A protein and the small-molecule ligand that binds it are described below.
Small molecule (SMILES): Cc1cc(CCCOc2c(C)cc(-n3nnc(C)n3)cc2C)on1

Sequence of chain 30.A:
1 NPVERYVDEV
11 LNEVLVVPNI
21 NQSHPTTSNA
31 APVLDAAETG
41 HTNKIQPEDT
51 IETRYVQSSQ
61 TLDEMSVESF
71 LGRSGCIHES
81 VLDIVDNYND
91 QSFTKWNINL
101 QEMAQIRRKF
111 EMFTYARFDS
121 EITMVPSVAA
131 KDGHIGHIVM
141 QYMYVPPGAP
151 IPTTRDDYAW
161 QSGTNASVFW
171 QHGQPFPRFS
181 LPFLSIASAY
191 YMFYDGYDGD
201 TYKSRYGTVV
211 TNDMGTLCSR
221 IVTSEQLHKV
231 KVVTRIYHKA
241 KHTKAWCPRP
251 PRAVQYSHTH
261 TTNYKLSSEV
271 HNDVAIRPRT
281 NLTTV

Binding-site contacts:
Ligand atom C3C contacts residue LEU181 of chain 30.A at 4.0 Å (hydrophobic).
Ligand atom O1 contacts residue MET214 of chain 30.A at 3.2 Å.
Ligand atom N2 contacts residue LEU100 of chain 30.A at 3.8 Å.
Ligand atom N2A contacts residue PHE179 of chain 30.A at 3.3 Å.
Ligand atom C4A contacts residue PHE179 of chain 30.A at 3.5 Å (hydrophobic).
Ligand atom CM4 contacts residue TYR142 of chain 30.A at 3.9 Å (hydrophobic).
Ligand atom C6B contacts residue LEU181 of chain 30.A at 3.5 Å (hydrophobic).
Ligand atom C1B contacts residue ILE98 of chain 30.A at 3.6 Å (hydrophobic).
Ligand atom N1A contacts residue LEU217 of chain 30.A at 3.4 Å.
Ligand atom CM4 contacts residue ALA166 of chain 30.A at 3.1 Å (hydrophobic).
Ligand atom CM4 contacts residue TYR144 of chain 30.A at 3.8 Å (hydrophobic).
Ligand atom CM3 contacts residue TYR190 of chain 30.A at 3.8 Å (hydrophobic).
Ligand atom CM6 contacts residue LEU181 of chain 30.A at 3.8 Å (hydrophobic).
Ligand atom C5 contacts residue MET214 of chain 30.A at 3.7 Å (hydrophobic).
Ligand atom C5B contacts residue LEU181 of chain 30.A at 3.6 Å (hydrophobic).
Ligand atom N5A contacts residue PHE179 of chain 30.A at 3.2 Å.
Ligand atom C5B contacts residue TYR144 of chain 30.A at 3.7 Å (hydrophobic).
Ligand atom C3 contacts residue LEU100 of chain 30.A at 3.7 Å (hydrophobic).
Ligand atom CM6 contacts residue LEU184 of chain 30.A at 3.6 Å (hydrophobic).
Ligand atom CM2 contacts residue ILE77 of chain 30.A at 3.9 Å (hydrophobic).
Ligand atom N3A contacts residue TYR144 of chain 30.A at 3.2 Å.
Ligand atom N3A contacts residue PHE179 of chain 30.A at 3.6 Å.
Ligand atom N2 contacts residue MET214 of chain 30.A at 3.7 Å.
Ligand atom C1B contacts residue LEU181 of chain 30.A at 3.9 Å (hydrophobic).
Ligand atom C4 contacts residue MET214 of chain 30.A at 4.0 Å (hydrophobic).
Ligand atom O1 contacts residue LEU100 of chain 30.A at 3.8 Å.
Ligand atom C6B contacts residue ILE98 of chain 30.A at 3.8 Å (hydrophobic).
Ligand atom CM6 contacts residue TYR144 of chain 30.A at 3.7 Å (hydrophobic).
Ligand atom N1A contacts residue MET124 of chain 30.A at 3.9 Å.
Ligand atom N1A contacts residue PHE179 of chain 30.A at 3.2 Å.
Ligand atom N5A contacts residue LEU217 of chain 30.A at 3.7 Å.
Ligand atom C4 contacts residue TYR190 of chain 30.A at 3.8 Å (hydrophobic).
Ligand atom CM2 contacts residue ILE122 of chain 30.A at 3.9 Å (hydrophobic).
Ligand atom C4 contacts residue LEU100 of chain 30.A at 3.8 Å (hydrophobic).
Ligand atom C4A contacts residue TYR144 of chain 30.A at 3.5 Å (hydrophobic).
Ligand atom N2A contacts residue TYR144 of chain 30.A at 4.0 Å.
Ligand atom C5 contacts residue LEU100 of chain 30.A at 4.0 Å (hydrophobic).
Ligand atom CM4 contacts residue VAL168 of chain 30.A at 3.9 Å (hydrophobic).
Ligand atom O1B contacts residue ILE98 of chain 30.A at 3.1 Å.
Ligand atom C1C contacts residue MET214 of chain 30.A at 3.4 Å (hydrophobic).